Binding-site contacts:
Ligand atom C46 contacts residue HIS124 of chain 1.A at 3.4 Å.
Ligand atom C54 contacts residue ALA82 of chain 1.A at 3.4 Å (hydrophobic).
Ligand atom C32 contacts residue THR78 of chain 1.B at 3.4 Å.
Ligand atom N14 contacts residue GLU49 of chain 1.A at 2.9 Å (salt-bridge).
Ligand atom O51 contacts residue GLN48 of chain 1.A at 3.5 Å (h-bond).
Ligand atom C12 contacts residue GLU49 of chain 1.A at 3.3 Å.
Ligand atom O44 contacts residue TYR52 of chain 1.B at 3.3 Å (h-bond).
Ligand atom C37 contacts residue THR78 of chain 1.B at 3.3 Å.
Ligand atom O51 contacts residue THR127 of chain 1.B at 3.4 Å (h-bond).
Ligand atom O35 contacts residue GLU123 of chain 1.A at 2.8 Å (salt-bridge).
Ligand atom O03 contacts residue GLU123 of chain 1.B at 3.4 Å (salt-bridge).
Ligand atom C08 contacts residue GLN48 of chain 1.A at 3.4 Å.
Ligand atom O36 contacts residue THR127 of chain 1.A at 2.7 Å (h-bond).
Ligand atom C06 contacts residue GLN48 of chain 1.A at 3.4 Å.
Ligand atom C11 contacts residue LYS126 of chain 1.B at 3.4 Å.
Ligand atom C05 contacts residue THR127 of chain 1.B at 3.4 Å.
Ligand atom C02 contacts residue HIS124 of chain 1.B at 3.4 Å.
Ligand atom C22 contacts residue GLU49 of chain 1.B at 2.9 Å.
Ligand atom O48 contacts residue LYS126 of chain 1.B at 3.0 Å (salt-bridge).
Ligand atom C41 contacts residue ALA82 of chain 1.B at 3.4 Å (hydrophobic).
Ligand atom C29 contacts residue GLN48 of chain 1.B at 3.5 Å.
Ligand atom C13 contacts residue GLU49 of chain 1.A at 3.3 Å.
Ligand atom C45 contacts residue GLN48 of chain 1.B at 3.4 Å.
Ligand atom O01 contacts residue GLU123 of chain 1.B at 2.9 Å (salt-bridge).
Ligand atom C07 contacts residue THR127 of chain 1.B at 3.3 Å.
Ligand atom O36 contacts residue GLU123 of chain 1.A at 3.4 Å (salt-bridge).
Ligand atom C38 contacts residue THR78 of chain 1.B at 3.5 Å.
Ligand atom O36 contacts residue HIS124 of chain 1.A at 3.0 Å (h-bond).
Ligand atom O03 contacts residue THR127 of chain 1.B at 3.0 Å (h-bond).
Ligand atom C52 contacts residue THR127 of chain 1.B at 3.5 Å.
Ligand atom C34 contacts residue GLU123 of chain 1.A at 3.5 Å.
Ligand atom O51 contacts residue TYR52 of chain 1.A at 3.4 Å (h-bond).
Ligand atom O03 contacts residue HIS124 of chain 1.B at 2.6 Å (h-bond).
Ligand atom C31 contacts residue THR127 of chain 1.A at 3.4 Å.
Ligand atom C11 contacts residue GLU49 of chain 1.A at 3.5 Å.
Ligand atom C58 contacts residue THR127 of chain 1.B at 3.5 Å.
Ligand atom C07 contacts residue GLN48 of chain 1.A at 3.1 Å.
Ligand atom C45 contacts residue HIS124 of chain 1.A at 3.3 Å.
Ligand atom C06 contacts residue THR127 of chain 1.B at 3.1 Å.
Ligand atom C30 contacts residue GLN48 of chain 1.B at 3.3 Å.

Sequence of chain 1.A:
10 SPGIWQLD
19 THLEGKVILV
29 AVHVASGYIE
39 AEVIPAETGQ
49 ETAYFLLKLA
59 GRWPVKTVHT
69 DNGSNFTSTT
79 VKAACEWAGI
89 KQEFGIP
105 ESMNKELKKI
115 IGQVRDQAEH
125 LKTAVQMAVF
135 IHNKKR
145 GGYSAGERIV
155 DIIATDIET

Sequence of chain 1.B:
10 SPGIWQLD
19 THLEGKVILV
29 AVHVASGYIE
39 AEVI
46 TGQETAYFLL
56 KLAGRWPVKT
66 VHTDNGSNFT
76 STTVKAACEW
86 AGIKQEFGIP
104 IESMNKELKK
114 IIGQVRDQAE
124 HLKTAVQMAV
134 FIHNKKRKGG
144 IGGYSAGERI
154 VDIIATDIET

This protein binds this small molecule.
Small molecule (SMILES): Cc1ccc2oc(C#Cc3ccc(C(=O)NCCOCCOCCNC(=O)c4ccc(C#Cc5oc6ccc(C)cc6c5CC(=O)O)cc4)cc3)c(CC(=O)O)c2c1